This small molecule binds to this protein.
Small molecule (SMILES): Nc1ncnc2c1ncn2[C@@H]1O[C@H](CO[P](=O)(O)O[P](=O)(O)NP(=O)(O)O)[C@@H](O)[C@H]1O

Sequence of chain 1.A:
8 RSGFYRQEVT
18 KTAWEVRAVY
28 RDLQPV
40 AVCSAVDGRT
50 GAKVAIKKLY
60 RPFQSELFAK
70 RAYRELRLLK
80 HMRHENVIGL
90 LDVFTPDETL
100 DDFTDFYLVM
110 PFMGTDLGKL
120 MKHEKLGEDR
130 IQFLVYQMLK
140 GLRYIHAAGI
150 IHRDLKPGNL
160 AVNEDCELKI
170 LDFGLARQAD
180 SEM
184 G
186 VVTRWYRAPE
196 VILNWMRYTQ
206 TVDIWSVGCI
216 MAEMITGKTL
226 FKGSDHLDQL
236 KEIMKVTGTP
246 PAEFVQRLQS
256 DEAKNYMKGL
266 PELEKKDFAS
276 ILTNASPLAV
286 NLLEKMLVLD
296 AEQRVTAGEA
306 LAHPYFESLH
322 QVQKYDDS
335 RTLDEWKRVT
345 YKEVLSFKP

Binding-site contacts:
Ligand atom N7 contacts residue LEU170 of chain 1.A at 3.6 Å.
Ligand atom C3' contacts residue GLY157 of chain 1.A at 3.5 Å.
Ligand atom O2G contacts residue ASN158 of chain 1.A at 3.1 Å (h-bond).
Ligand atom PG contacts residue ASP171 of chain 1.A at 2.9 Å.
Ligand atom N6 contacts residue ALA54 of chain 1.A at 3.4 Å.
Ligand atom N6 contacts residue PRO110 of chain 1.A at 2.8 Å (h-bond).
Ligand atom PB contacts residue ASP171 of chain 1.A at 3.5 Å.
Ligand atom N6 contacts residue ILE87 of chain 1.A at 3.6 Å.
Ligand atom C2 contacts residue MET112 of chain 1.A at 3.4 Å (hydrophobic).
Ligand atom O3G contacts residue ASP171 of chain 1.A at 2.9 Å (salt-bridge).
Ligand atom O2G contacts residue LYS155 of chain 1.A at 3.3 Å.
Ligand atom O2' contacts residue ASP115 of chain 1.A at 3.0 Å (salt-bridge).
Ligand atom O3A contacts residue LYS56 of chain 1.A at 3.2 Å (salt-bridge).
Ligand atom PG contacts residue MG1 of chain 1.C at 2.8 Å.
Ligand atom N6 contacts residue MET109 of chain 1.A at 3.2 Å.
Ligand atom O3' contacts residue GLY157 of chain 1.A at 3.0 Å (h-bond).
Ligand atom O2B contacts residue MG1 of chain 1.D at 2.6 Å.
Ligand atom C6 contacts residue ALA54 of chain 1.A at 3.4 Å (hydrophobic).
Ligand atom O4' contacts residue VAL41 of chain 1.A at 3.5 Å.
Ligand atom O2B contacts residue ASP171 of chain 1.A at 3.3 Å (salt-bridge).
Ligand atom O2B contacts residue LYS56 of chain 1.A at 3.4 Å (salt-bridge).
Ligand atom N7 contacts residue MET109 of chain 1.A at 2.9 Å.
Ligand atom O3G contacts residue MG1 of chain 1.D at 2.5 Å.
Ligand atom C8 contacts residue LEU170 of chain 1.A at 3.7 Å (hydrophobic).
Ligand atom PA contacts residue LYS56 of chain 1.A at 3.6 Å.
Ligand atom C2' contacts residue ASP115 of chain 1.A at 3.6 Å.
Ligand atom O2A contacts residue MG1 of chain 1.C at 2.3 Å.
Ligand atom O2A contacts residue ASP171 of chain 1.A at 2.8 Å (salt-bridge).
Ligand atom N1 contacts residue MET112 of chain 1.A at 2.9 Å (h-bond).
Ligand atom O1A contacts residue LYS56 of chain 1.A at 2.9 Å (salt-bridge).
Ligand atom N3B contacts residue ASP171 of chain 1.A at 3.0 Å (salt-bridge).
Ligand atom PA contacts residue MG1 of chain 1.C at 3.5 Å.
Ligand atom N1 contacts residue PRO110 of chain 1.A at 3.6 Å.
Ligand atom O2G contacts residue MG1 of chain 1.C at 2.1 Å.
Ligand atom O3' contacts residue ASP115 of chain 1.A at 2.8 Å (salt-bridge).
Ligand atom O5' contacts residue VAL41 of chain 1.A at 3.5 Å.
Ligand atom O2G contacts residue ASP171 of chain 1.A at 2.8 Å (salt-bridge).
Ligand atom O2A contacts residue ASN158 of chain 1.A at 3.0 Å (h-bond).
Ligand atom C6 contacts residue PRO110 of chain 1.A at 3.6 Å (hydrophobic).
Ligand atom N3B contacts residue MG1 of chain 1.C at 2.5 Å.